Sequence of chain 12.A:
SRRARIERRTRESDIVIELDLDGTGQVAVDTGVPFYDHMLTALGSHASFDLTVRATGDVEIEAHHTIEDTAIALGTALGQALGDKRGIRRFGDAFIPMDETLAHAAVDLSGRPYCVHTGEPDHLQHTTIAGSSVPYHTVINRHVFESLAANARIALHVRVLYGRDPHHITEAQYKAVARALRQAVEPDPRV

Sequence of chain 20.A:
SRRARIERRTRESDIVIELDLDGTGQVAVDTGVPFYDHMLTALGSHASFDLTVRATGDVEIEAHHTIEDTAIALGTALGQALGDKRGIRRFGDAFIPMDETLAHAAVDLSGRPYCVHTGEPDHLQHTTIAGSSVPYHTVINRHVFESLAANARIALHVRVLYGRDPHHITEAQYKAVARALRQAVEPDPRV

The protein below binds the small molecule below.
Small molecule (SMILES): N[C@@H](Cc1nnc[nH]1)C(=O)O

Sequence of chain 8.A:
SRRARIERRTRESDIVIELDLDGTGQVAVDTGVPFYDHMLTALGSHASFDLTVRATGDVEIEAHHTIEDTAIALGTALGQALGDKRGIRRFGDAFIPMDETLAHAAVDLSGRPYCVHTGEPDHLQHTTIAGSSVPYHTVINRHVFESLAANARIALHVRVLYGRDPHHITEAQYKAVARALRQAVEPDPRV

Binding-site contacts:
Ligand atom N10 contacts residue MN1 of chain 12.C at 3.1 Å.
Ligand atom N2 contacts residue GLU83 of chain 20.A at 3.1 Å (salt-bridge).
Ligand atom C1 contacts residue MN1 of chain 12.C at 3.3 Å.
Ligand atom N10 contacts residue GLU186 of chain 12.A at 3.9 Å.
Ligand atom C1 contacts residue HIS80 of chain 20.A at 3.7 Å.
Ligand atom O9 contacts residue ARG127 of chain 8.A at 3.0 Å (salt-bridge).
Ligand atom C1 contacts residue GLU186 of chain 12.A at 4.0 Å.
Ligand atom N2 contacts residue MN1 of chain 20.B at 2.3 Å.
Ligand atom O9 contacts residue MET113 of chain 12.A at 4.3 Å.
Ligand atom N6 contacts residue ASP84 of chain 20.A at 4.1 Å.
Ligand atom N2 contacts residue HIS183 of chain 12.A at 3.5 Å (h-bond).
Ligand atom C5 contacts residue ARG127 of chain 8.A at 3.5 Å.
Ligand atom N2 contacts residue MET113 of chain 12.A at 3.5 Å.
Ligand atom C4 contacts residue MET113 of chain 12.A at 4.3 Å (hydrophobic).
Ligand atom N11 contacts residue GLU186 of chain 12.A at 3.1 Å (salt-bridge).
Ligand atom C1 contacts residue MET113 of chain 12.A at 3.5 Å (hydrophobic).
Ligand atom N2 contacts residue HIS79 of chain 20.A at 3.1 Å (h-bond).
Ligand atom N10 contacts residue HIS80 of chain 20.A at 3.4 Å (h-bond).
Ligand atom N11 contacts residue MN1 of chain 12.C at 2.2 Å.
Ligand atom C1 contacts residue HIS79 of chain 20.A at 3.1 Å.
Ligand atom C4 contacts residue GLU83 of chain 20.A at 3.4 Å.
Ligand atom C4 contacts residue MN1 of chain 20.B at 3.9 Å.
Ligand atom C4 contacts residue ARG127 of chain 8.A at 3.3 Å.
Ligand atom C3 contacts residue HIS80 of chain 20.A at 4.2 Å.
Ligand atom N2 contacts residue HIS80 of chain 20.A at 4.3 Å.
Ligand atom N6 contacts residue HIS80 of chain 20.A at 4.0 Å.
Ligand atom N11 contacts residue HIS80 of chain 20.A at 3.0 Å (h-bond).
Ligand atom N6 contacts residue GLU27 of chain 20.A at 4.3 Å.
Ligand atom C3 contacts residue MN1 of chain 20.B at 3.4 Å.
Ligand atom C1 contacts residue HIS182 of chain 12.A at 3.5 Å.
Ligand atom N11 contacts residue MET113 of chain 12.A at 3.5 Å.
Ligand atom C1 contacts residue MN1 of chain 20.B at 3.2 Å.
Ligand atom C3 contacts residue MET113 of chain 12.A at 3.5 Å (hydrophobic).
Ligand atom C3 contacts residue MN1 of chain 12.C at 4.3 Å.
Ligand atom C1 contacts residue HIS183 of chain 12.A at 3.7 Å.
Ligand atom C3 contacts residue GLU83 of chain 20.A at 3.5 Å.
Ligand atom N10 contacts residue MET113 of chain 12.A at 3.5 Å.
Ligand atom C7 contacts residue ARG127 of chain 8.A at 3.7 Å.
Ligand atom N11 contacts residue HIS182 of chain 12.A at 3.1 Å (h-bond).
Ligand atom C1 contacts residue GLU83 of chain 20.A at 4.1 Å.